The protein below binds the small molecule below.
Small molecule (SMILES): CC(=O)N[C@@H]1[C@@H](O)[C@H](O)[C@@H](CO)O[C@H]1O

Sequence of chain 1.D:
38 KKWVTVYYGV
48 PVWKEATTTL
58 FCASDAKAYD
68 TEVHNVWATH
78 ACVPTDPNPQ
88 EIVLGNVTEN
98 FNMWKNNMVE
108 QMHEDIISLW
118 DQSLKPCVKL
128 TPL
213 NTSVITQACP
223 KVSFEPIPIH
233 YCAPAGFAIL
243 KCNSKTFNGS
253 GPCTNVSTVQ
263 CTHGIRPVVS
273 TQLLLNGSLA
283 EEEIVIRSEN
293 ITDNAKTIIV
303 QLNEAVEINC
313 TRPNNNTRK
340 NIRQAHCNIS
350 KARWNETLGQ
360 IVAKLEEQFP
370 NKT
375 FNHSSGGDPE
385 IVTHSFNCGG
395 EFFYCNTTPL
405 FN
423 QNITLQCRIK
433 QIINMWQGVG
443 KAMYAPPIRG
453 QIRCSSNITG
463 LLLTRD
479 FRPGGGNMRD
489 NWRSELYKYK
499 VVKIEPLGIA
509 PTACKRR

Binding-site contacts:
Ligand atom C3 contacts residue ASN292 of chain 1.D at 3.9 Å.
Ligand atom C1 contacts residue ASP295 of chain 1.D at 4.4 Å.
Ligand atom C8 contacts residue GLU291 of chain 1.D at 4.3 Å.
Ligand atom O5 contacts residue ASN292 of chain 1.D at 2.5 Å (h-bond).
Ligand atom N2 contacts residue ASN292 of chain 1.D at 2.9 Å (h-bond).
Ligand atom O7 contacts residue ASN292 of chain 1.D at 3.2 Å (h-bond).
Ligand atom C1 contacts residue ASN292 of chain 1.D at 1.5 Å.
Ligand atom C2 contacts residue ASN292 of chain 1.D at 2.5 Å.
Ligand atom O5 contacts residue ASP295 of chain 1.D at 4.5 Å.
Ligand atom C7 contacts residue ASN292 of chain 1.D at 3.3 Å.
Ligand atom O7 contacts residue GLU291 of chain 1.D at 4.1 Å.
Ligand atom C5 contacts residue ASN292 of chain 1.D at 3.8 Å.
Ligand atom N2 contacts residue THR294 of chain 1.D at 4.2 Å.
Ligand atom C1 contacts residue THR294 of chain 1.D at 4.1 Å.
Ligand atom C8 contacts residue ASN292 of chain 1.D at 3.9 Å.
Ligand atom C4 contacts residue ASN292 of chain 1.D at 4.4 Å.